This protein binds this small molecule.
Small molecule (SMILES): CC(=O)N[C@H]1[C@H](O[C@H]2[C@H](O)[C@@H](NC(C)=O)CO[C@@H]2CO)O[C@H](CO)[C@@H](O)[C@@H]1O

Sequence of chain 1.H:
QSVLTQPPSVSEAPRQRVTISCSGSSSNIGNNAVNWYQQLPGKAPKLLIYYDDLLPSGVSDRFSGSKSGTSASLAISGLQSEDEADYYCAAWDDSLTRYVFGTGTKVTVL

Sequence of chain 1.C:
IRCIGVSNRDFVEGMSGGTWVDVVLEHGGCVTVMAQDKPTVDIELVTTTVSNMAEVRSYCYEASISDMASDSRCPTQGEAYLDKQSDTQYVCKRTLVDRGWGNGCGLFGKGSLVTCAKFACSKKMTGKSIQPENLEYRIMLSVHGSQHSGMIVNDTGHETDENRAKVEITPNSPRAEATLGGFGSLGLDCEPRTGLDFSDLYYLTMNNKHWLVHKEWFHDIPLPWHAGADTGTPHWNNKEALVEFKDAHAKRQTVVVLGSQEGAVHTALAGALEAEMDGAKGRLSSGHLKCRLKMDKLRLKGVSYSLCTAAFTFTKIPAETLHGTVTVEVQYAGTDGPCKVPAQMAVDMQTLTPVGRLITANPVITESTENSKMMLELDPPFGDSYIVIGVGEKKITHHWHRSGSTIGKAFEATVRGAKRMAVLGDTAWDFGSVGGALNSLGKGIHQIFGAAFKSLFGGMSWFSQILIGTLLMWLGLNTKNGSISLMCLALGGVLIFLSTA

Binding-site contacts:
Ligand atom C1 contacts residue SER95 of chain 1.H at 3.6 Å.
Ligand atom C3 contacts residue SER95 of chain 1.H at 3.2 Å.
Ligand atom C2 contacts residue LEU96 of chain 1.H at 3.6 Å (hydrophobic).
Ligand atom C8 contacts residue ASP94 of chain 1.H at 3.5 Å.
Ligand atom C2 contacts residue MET151 of chain 1.C at 4.1 Å (hydrophobic).
Ligand atom C7 contacts residue MET151 of chain 1.C at 4.3 Å (hydrophobic).
Ligand atom C7 contacts residue SER95 of chain 1.H at 3.5 Å.
Ligand atom C8 contacts residue ASN154 of chain 1.C at 4.2 Å.
Ligand atom O7 contacts residue GLY150 of chain 1.C at 2.8 Å (h-bond).
Ligand atom O7 contacts residue ASN154 of chain 1.C at 2.9 Å (h-bond).
Ligand atom O5 contacts residue ASN154 of chain 1.C at 4.0 Å.
Ligand atom C8 contacts residue GLY150 of chain 1.C at 3.8 Å.
Ligand atom O7 contacts residue HIS148 of chain 1.C at 4.0 Å.
Ligand atom C7 contacts residue GLY150 of chain 1.C at 3.7 Å.
Ligand atom O7 contacts residue MET151 of chain 1.C at 3.3 Å.
Ligand atom O3 contacts residue LEU96 of chain 1.H at 4.1 Å.
Ligand atom N2 contacts residue ASN154 of chain 1.C at 3.9 Å.
Ligand atom C4 contacts residue LEU96 of chain 1.H at 4.3 Å (hydrophobic).
Ligand atom O4 contacts residue LEU96 of chain 1.H at 3.2 Å.
Ligand atom C1 contacts residue ASN154 of chain 1.C at 3.1 Å.
Ligand atom O5 contacts residue MET151 of chain 1.C at 3.8 Å.
Ligand atom C3 contacts residue LEU96 of chain 1.H at 4.2 Å (hydrophobic).
Ligand atom N2 contacts residue SER95 of chain 1.H at 2.6 Å (h-bond).
Ligand atom O5 contacts residue LEU96 of chain 1.H at 4.5 Å.
Ligand atom C7 contacts residue ASN154 of chain 1.C at 3.4 Å.
Ligand atom C1 contacts residue MET151 of chain 1.C at 3.6 Å (hydrophobic).
Ligand atom N2 contacts residue LEU96 of chain 1.H at 3.6 Å.
Ligand atom O3 contacts residue SER95 of chain 1.H at 3.2 Å (h-bond).
Ligand atom C2 contacts residue ASN154 of chain 1.C at 4.0 Å.
Ligand atom C1 contacts residue LEU96 of chain 1.H at 3.9 Å (hydrophobic).
Ligand atom C8 contacts residue SER95 of chain 1.H at 3.5 Å.
Ligand atom C2 contacts residue SER95 of chain 1.H at 3.4 Å.